Binding-site contacts:
Ligand atom C4 contacts residue ASN5 of chain 1.A at 4.1 Å.
Ligand atom C1 contacts residue ASN5 of chain 1.A at 1.4 Å.
Ligand atom C6 contacts residue THR7 of chain 1.A at 4.2 Å.
Ligand atom C5 contacts residue ASP8 of chain 1.A at 4.5 Å.
Ligand atom C2 contacts residue ASN5 of chain 1.A at 2.8 Å.
Ligand atom O5 contacts residue ASN5 of chain 1.A at 2.4 Å (h-bond).
Ligand atom C6 contacts residue ASP8 of chain 1.A at 3.6 Å.
Ligand atom C3 contacts residue ASN5 of chain 1.A at 4.0 Å.
Ligand atom C5 contacts residue THR7 of chain 1.A at 4.2 Å.
Ligand atom C6 contacts residue THR7 of chain 1.A at 3.8 Å.
Ligand atom C6 contacts residue SER9 of chain 1.A at 4.3 Å.
Ligand atom O5 contacts residue ASP8 of chain 1.A at 4.2 Å.
Ligand atom C5 contacts residue ASN5 of chain 1.A at 3.5 Å.
Ligand atom C6 contacts residue ASN5 of chain 1.A at 3.9 Å.
Ligand atom C5 contacts residue THR7 of chain 1.A at 3.9 Å.
Ligand atom O5 contacts residue THR7 of chain 1.A at 3.6 Å (h-bond).
Ligand atom C7 contacts residue ASN5 of chain 1.A at 3.8 Å.
Ligand atom O5 contacts residue THR7 of chain 1.A at 4.3 Å.
Ligand atom O7 contacts residue ASN5 of chain 1.A at 3.7 Å.
Ligand atom N2 contacts residue ASN5 of chain 1.A at 3.2 Å (h-bond).
Ligand atom C1 contacts residue THR7 of chain 1.A at 4.4 Å.

A small-molecule ligand and the protein it binds are described below.
Small molecule (SMILES): CC(=O)N[C@H]1CO[C@H](CO[C@@H]2O[C@@H](C)[C@@H](O)[C@@H](O)[C@@H]2O)[C@@H](O)[C@@H]1O

Sequence of chain 1.A:
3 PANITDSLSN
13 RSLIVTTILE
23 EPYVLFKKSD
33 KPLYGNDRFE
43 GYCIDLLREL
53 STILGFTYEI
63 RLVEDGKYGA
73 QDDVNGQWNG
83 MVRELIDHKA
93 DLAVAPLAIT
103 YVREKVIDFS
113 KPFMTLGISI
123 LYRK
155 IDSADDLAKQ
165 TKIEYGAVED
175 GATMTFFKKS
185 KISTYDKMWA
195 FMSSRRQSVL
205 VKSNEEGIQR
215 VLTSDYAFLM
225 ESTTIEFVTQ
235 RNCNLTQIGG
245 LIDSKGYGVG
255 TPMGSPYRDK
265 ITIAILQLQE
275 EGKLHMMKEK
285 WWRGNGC